Sequence of chain 24.A:
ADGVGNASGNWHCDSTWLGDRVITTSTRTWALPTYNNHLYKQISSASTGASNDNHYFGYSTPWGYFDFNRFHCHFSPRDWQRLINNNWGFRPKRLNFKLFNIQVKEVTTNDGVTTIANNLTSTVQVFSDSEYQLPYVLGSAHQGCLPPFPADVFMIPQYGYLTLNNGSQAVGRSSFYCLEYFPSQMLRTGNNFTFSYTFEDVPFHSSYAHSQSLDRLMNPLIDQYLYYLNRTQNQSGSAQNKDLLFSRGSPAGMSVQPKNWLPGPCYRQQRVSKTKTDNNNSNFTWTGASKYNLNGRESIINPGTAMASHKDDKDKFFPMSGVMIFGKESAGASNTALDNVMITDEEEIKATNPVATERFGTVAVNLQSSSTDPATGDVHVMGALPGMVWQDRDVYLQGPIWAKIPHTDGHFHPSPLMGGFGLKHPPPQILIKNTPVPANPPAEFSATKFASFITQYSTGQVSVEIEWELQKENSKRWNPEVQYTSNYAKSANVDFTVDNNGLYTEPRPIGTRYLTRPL

This protein binds this small molecule.
Small molecule (SMILES): Nc1ncnc2c1ncn2[C@@H]1C[C@@H](O)[C@@H](COP(=O)(O)O)O1

Binding-site contacts:
Ligand atom C8 contacts residue GLY437 of chain 24.A at 2.8 Å.
Ligand atom C4 contacts residue PRO218 of chain 24.A at 4.1 Å (hydrophobic).
Ligand atom P contacts residue HIS426 of chain 24.A at 3.9 Å.
Ligand atom N7 contacts residue PRO218 of chain 24.A at 4.0 Å.
Ligand atom C2' contacts residue GLU215 of chain 24.A at 3.6 Å.
Ligand atom N6 contacts residue ASP407 of chain 24.A at 3.6 Å (salt-bridge).
Ligand atom N1 contacts residue HIS428 of chain 24.A at 3.3 Å.
Ligand atom O3' contacts residue ILE420 of chain 24.A at 4.2 Å.
Ligand atom P contacts residue LYS439 of chain 24.A at 3.3 Å.
Ligand atom C8 contacts residue VAL217 of chain 24.A at 3.5 Å (hydrophobic).
Ligand atom C2' contacts residue GLY437 of chain 24.A at 2.8 Å.
Ligand atom C2' contacts residue ASP216 of chain 24.A at 4.3 Å.
Ligand atom O3' contacts residue LYS439 of chain 24.A at 3.5 Å.
Ligand atom N9 contacts residue PRO429 of chain 24.A at 4.3 Å.
Ligand atom O5' contacts residue LYS439 of chain 24.A at 3.8 Å.
Ligand atom N6 contacts residue SER430 of chain 24.A at 3.7 Å.
Ligand atom O2P contacts residue HIS426 of chain 24.A at 3.6 Å.
Ligand atom C2 contacts residue HIS428 of chain 24.A at 3.8 Å.
Ligand atom C5 contacts residue PRO218 of chain 24.A at 4.0 Å (hydrophobic).
Ligand atom N9 contacts residue VAL217 of chain 24.A at 4.4 Å.
Ligand atom C6 contacts residue SER430 of chain 24.A at 4.2 Å.
Ligand atom C6 contacts residue HIS428 of chain 24.A at 4.2 Å.
Ligand atom N9 contacts residue PRO218 of chain 24.A at 4.2 Å.
Ligand atom N6 contacts residue HIS428 of chain 24.A at 4.0 Å.
Ligand atom N7 contacts residue GLY437 of chain 24.A at 3.5 Å (h-bond).
Ligand atom C6 contacts residue PRO218 of chain 24.A at 4.2 Å (hydrophobic).
Ligand atom O3' contacts residue GLU215 of chain 24.A at 3.5 Å (salt-bridge).
Ligand atom O3P contacts residue LYS439 of chain 24.A at 2.9 Å.
Ligand atom O1P contacts residue HIS426 of chain 24.A at 2.7 Å (h-bond).
Ligand atom O3' contacts residue GLY437 of chain 24.A at 3.9 Å.
Ligand atom C3' contacts residue GLU215 of chain 24.A at 3.3 Å.
Ligand atom C8 contacts residue PRO429 of chain 24.A at 4.3 Å (hydrophobic).
Ligand atom N3 contacts residue PRO429 of chain 24.A at 4.4 Å.
Ligand atom O1P contacts residue LYS439 of chain 24.A at 2.6 Å.
Ligand atom N9 contacts residue GLY437 of chain 24.A at 3.3 Å (h-bond).
Ligand atom C8 contacts residue PRO218 of chain 24.A at 4.2 Å (hydrophobic).
Ligand atom N7 contacts residue PRO429 of chain 24.A at 4.3 Å.
Ligand atom N7 contacts residue VAL217 of chain 24.A at 3.7 Å.
Ligand atom C3' contacts residue GLY437 of chain 24.A at 3.9 Å.
Ligand atom C1' contacts residue GLY437 of chain 24.A at 3.3 Å.